Sequence of chain 1.E:
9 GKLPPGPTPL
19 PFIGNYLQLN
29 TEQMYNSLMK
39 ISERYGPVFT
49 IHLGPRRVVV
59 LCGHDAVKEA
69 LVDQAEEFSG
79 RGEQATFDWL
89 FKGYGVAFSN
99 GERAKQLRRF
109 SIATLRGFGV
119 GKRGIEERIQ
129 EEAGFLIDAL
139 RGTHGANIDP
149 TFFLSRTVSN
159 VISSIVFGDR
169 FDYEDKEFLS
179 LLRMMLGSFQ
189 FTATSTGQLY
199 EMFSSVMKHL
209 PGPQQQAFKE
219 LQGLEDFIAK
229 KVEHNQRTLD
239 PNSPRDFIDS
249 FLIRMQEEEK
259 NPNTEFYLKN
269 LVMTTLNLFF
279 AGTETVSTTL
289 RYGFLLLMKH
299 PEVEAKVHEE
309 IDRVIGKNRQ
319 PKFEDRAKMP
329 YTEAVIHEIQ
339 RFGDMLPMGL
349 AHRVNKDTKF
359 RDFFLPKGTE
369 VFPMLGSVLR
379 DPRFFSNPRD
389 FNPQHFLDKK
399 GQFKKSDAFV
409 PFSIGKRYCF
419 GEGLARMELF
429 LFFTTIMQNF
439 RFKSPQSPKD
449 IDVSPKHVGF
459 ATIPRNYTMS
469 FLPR

This protein binds this small molecule.
Small molecule (SMILES): c1ccc2[nH]ccc2c1

Binding-site contacts:
Ligand atom N1 contacts residue ALA279 of chain 1.E at 4.4 Å.
Ligand atom C7 contacts residue ALA95 of chain 1.E at 4.1 Å (hydrophobic).
Ligand atom C3 contacts residue PHE278 of chain 1.E at 3.8 Å (hydrophobic).
Ligand atom C2 contacts residue ASN275 of chain 1.E at 3.2 Å.
Ligand atom C4 contacts residue ALA279 of chain 1.E at 4.5 Å (hydrophobic).
Ligand atom C2 contacts residue PHE89 of chain 1.E at 4.1 Å (hydrophobic).
Ligand atom C2 contacts residue PHE96 of chain 1.E at 3.9 Å (hydrophobic).
Ligand atom C6 contacts residue IND1 of chain 1.U at 0.8 Å.
Ligand atom C9 contacts residue PHE96 of chain 1.E at 4.2 Å (hydrophobic).
Ligand atom C4 contacts residue IND1 of chain 1.U at 0.6 Å.
Ligand atom N1 contacts residue ALA95 of chain 1.E at 4.2 Å.
Ligand atom C8 contacts residue ALA95 of chain 1.E at 4.4 Å (hydrophobic).
Ligand atom N1 contacts residue PHE96 of chain 1.E at 3.8 Å.
Ligand atom C2 contacts residue IND1 of chain 1.U at 3.2 Å.
Ligand atom C5 contacts residue IND1 of chain 1.U at 0.7 Å.
Ligand atom C5 contacts residue ALA279 of chain 1.E at 4.3 Å (hydrophobic).
Ligand atom C7 contacts residue IND1 of chain 1.U at 0.9 Å.
Ligand atom C3 contacts residue PHE96 of chain 1.E at 4.1 Å (hydrophobic).
Ligand atom C7 contacts residue HEM1 of chain 1.S at 4.1 Å.
Ligand atom C3 contacts residue ALA279 of chain 1.E at 4.4 Å (hydrophobic).
Ligand atom C3 contacts residue PHE85 of chain 1.E at 4.5 Å (hydrophobic).
Ligand atom C8 contacts residue ALA279 of chain 1.E at 3.9 Å (hydrophobic).
Ligand atom C8 contacts residue ASN275 of chain 1.E at 4.0 Å.
Ligand atom N1 contacts residue IND1 of chain 1.U at 2.5 Å.
Ligand atom C8 contacts residue PHE96 of chain 1.E at 4.1 Å (hydrophobic).
Ligand atom C2 contacts residue PHE278 of chain 1.E at 3.9 Å (hydrophobic).
Ligand atom C6 contacts residue HEM1 of chain 1.S at 4.2 Å.
Ligand atom C3 contacts residue IND1 of chain 1.U at 2.1 Å.
Ligand atom C9 contacts residue ALA279 of chain 1.E at 4.2 Å (hydrophobic).
Ligand atom C8 contacts residue IND1 of chain 1.U at 1.1 Å.
Ligand atom N1 contacts residue ASN275 of chain 1.E at 3.1 Å (h-bond).
Ligand atom C7 contacts residue ALA279 of chain 1.E at 3.7 Å (hydrophobic).
Ligand atom C6 contacts residue ALA279 of chain 1.E at 3.9 Å (hydrophobic).
Ligand atom C2 contacts residue LEU274 of chain 1.E at 4.2 Å (hydrophobic).
Ligand atom C9 contacts residue IND1 of chain 1.U at 1.3 Å.